Sequence of chain 1.J:
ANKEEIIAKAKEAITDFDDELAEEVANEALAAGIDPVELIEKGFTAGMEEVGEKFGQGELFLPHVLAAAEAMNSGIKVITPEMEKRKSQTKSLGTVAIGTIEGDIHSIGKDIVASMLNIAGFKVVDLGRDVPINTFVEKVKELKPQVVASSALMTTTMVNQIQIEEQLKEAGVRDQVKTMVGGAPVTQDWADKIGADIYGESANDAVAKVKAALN

Sequence of chain 1.D:
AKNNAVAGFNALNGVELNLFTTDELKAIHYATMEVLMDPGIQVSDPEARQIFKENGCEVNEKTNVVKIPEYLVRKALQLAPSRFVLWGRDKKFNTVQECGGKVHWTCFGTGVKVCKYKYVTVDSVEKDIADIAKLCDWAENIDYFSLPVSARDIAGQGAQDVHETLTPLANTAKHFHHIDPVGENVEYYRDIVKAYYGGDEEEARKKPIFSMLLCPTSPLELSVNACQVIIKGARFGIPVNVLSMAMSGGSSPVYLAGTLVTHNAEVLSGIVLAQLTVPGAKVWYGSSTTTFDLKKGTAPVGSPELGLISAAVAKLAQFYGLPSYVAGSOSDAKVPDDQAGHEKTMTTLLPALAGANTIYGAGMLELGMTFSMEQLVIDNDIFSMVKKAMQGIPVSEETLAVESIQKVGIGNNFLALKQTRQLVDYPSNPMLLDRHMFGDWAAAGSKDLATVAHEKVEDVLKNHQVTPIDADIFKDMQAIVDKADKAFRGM

Binding-site contacts:
Ligand atom O7R contacts residue GLY184 of chain 1.J at 3.0 Å.
Ligand atom O5M contacts residue ALA150 of chain 1.J at 3.2 Å.
Ligand atom C9B contacts residue GLY183 of chain 1.J at 3.5 Å.
Ligand atom C3P contacts residue ILE113 of chain 1.J at 3.5 Å (hydrophobic).
Ligand atom CO contacts residue HIS107 of chain 1.J at 2.3 Å.
Ligand atom N21 contacts residue HIS107 of chain 1.J at 3.1 Å (h-bond).
Ligand atom N29 contacts residue GLY372 of chain 1.D at 2.9 Å (h-bond).
Ligand atom O51 contacts residue ILE109 of chain 1.J at 3.3 Å (h-bond).
Ligand atom N3B contacts residue SER152 of chain 1.J at 2.7 Å (h-bond).
Ligand atom O39 contacts residue CYS219 of chain 1.D at 3.5 Å (h-bond).
Ligand atom N24 contacts residue HIS107 of chain 1.J at 3.0 Å (h-bond).
Ligand atom C14 contacts residue HIS107 of chain 1.J at 3.4 Å.
Ligand atom C43 contacts residue ILE106 of chain 1.J at 3.5 Å (hydrophobic).
Ligand atom O7R contacts residue ALA185 of chain 1.J at 3.5 Å (h-bond).
Ligand atom C20 contacts residue LEU154 of chain 1.J at 3.5 Å (hydrophobic).
Ligand atom C27 contacts residue THR111 of chain 1.D at 3.2 Å.
Ligand atom O5M contacts residue MET181 of chain 1.J at 3.2 Å.
Ligand atom O44 contacts residue ILE106 of chain 1.J at 2.9 Å (h-bond).
Ligand atom O28 contacts residue THR111 of chain 1.D at 3.0 Å (h-bond).
Ligand atom C20 contacts residue HIS107 of chain 1.J at 3.3 Å.
Ligand atom O34 contacts residue SER154 of chain 1.D at 3.2 Å (h-bond).
Ligand atom O44 contacts residue ASP105 of chain 1.J at 3.4 Å.
Ligand atom N33 contacts residue THR156 of chain 1.J at 2.7 Å (h-bond).
Ligand atom O34 contacts residue VAL113 of chain 1.D at 3.3 Å.
Ligand atom O8R contacts residue ALA204 of chain 1.J at 3.0 Å (h-bond).
Ligand atom O51 contacts residue SER108 of chain 1.J at 3.0 Å (h-bond).
Ligand atom O4 contacts residue LEU154 of chain 1.J at 3.0 Å.
Ligand atom N22 contacts residue HIS107 of chain 1.J at 3.2 Å (h-bond).
Ligand atom C47 contacts residue THR221 of chain 1.D at 3.4 Å.
Ligand atom N23 contacts residue HIS107 of chain 1.J at 2.8 Å (h-bond).
Ligand atom O6R contacts residue SER203 of chain 1.J at 3.4 Å.
Ligand atom C36 contacts residue MET155 of chain 1.J at 3.5 Å (hydrophobic).
Ligand atom C42 contacts residue MET155 of chain 1.J at 3.5 Å (hydrophobic).
Ligand atom O6R contacts residue VAL114 of chain 1.J at 3.2 Å.
Ligand atom N29 contacts residue THR111 of chain 1.D at 2.7 Å (h-bond).
Ligand atom N3B contacts residue GLY183 of chain 1.J at 3.5 Å (h-bond).
Ligand atom C4B contacts residue SER151 of chain 1.J at 3.2 Å.
Ligand atom O6R contacts residue ALA204 of chain 1.J at 3.5 Å (h-bond).
Ligand atom C32 contacts residue VAL113 of chain 1.D at 3.4 Å (hydrophobic).
Ligand atom N33 contacts residue MET155 of chain 1.J at 3.0 Å.

Sequence of chain 1.C:
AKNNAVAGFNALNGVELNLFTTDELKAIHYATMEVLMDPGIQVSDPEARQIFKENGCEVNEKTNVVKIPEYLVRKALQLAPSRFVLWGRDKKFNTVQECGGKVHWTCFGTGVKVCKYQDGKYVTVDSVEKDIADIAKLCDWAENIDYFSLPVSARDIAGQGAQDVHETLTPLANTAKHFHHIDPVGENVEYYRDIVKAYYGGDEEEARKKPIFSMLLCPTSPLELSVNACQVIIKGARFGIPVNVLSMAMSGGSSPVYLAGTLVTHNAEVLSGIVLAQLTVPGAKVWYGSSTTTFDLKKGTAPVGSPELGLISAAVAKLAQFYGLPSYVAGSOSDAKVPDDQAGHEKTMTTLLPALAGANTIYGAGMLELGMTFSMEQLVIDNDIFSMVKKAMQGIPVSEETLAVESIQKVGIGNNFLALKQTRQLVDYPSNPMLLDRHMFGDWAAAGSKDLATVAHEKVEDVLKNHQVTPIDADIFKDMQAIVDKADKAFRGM

The small molecule below binds the protein below.
Small molecule (SMILES): CC1=C2N3[C@H]([C@H](CC(N)=O)[C@@]2(C)CCC(=O)NC[C@@H](C)O[P](=O)([O-])O[C@H]2[C@@H](O)[C@@H](n4cnc5cc(O)ccc54)O[C@@H]2CO)[C@]2(C)[N+]4=C(C(C)=C5[N+]6=C(C=C7[N+](=C1[C@@H](CCC(N)=O)C7(C)C)[Co]364)[C@@H](CCC(N)=O)[C@]5(C)CC(N)=O)[C@@H](CCC(N)=O)[C@]2(C)CC(N)=O